This small molecule binds to this protein.
Small molecule (SMILES): CC(=O)N[C@@H]1[C@@H](O)[C@H](O)[C@@H](CO)O[C@H]1O

Binding-site contacts:
Ligand atom O5 contacts residue ASN276 of chain 1.C at 2.4 Å (h-bond).
Ligand atom C1 contacts residue ASN276 of chain 1.C at 1.4 Å.
Ligand atom O6 contacts residue ASP283 of chain 1.C at 4.4 Å.
Ligand atom N2 contacts residue ASN276 of chain 1.C at 2.9 Å (h-bond).
Ligand atom C5 contacts residue THR335 of chain 1.C at 4.4 Å.
Ligand atom O7 contacts residue ASN276 of chain 1.C at 3.3 Å (h-bond).
Ligand atom N2 contacts residue ALA279 of chain 1.C at 4.4 Å.
Ligand atom C7 contacts residue ASN276 of chain 1.C at 3.3 Å.
Ligand atom C5 contacts residue ASN276 of chain 1.C at 3.7 Å.
Ligand atom O6 contacts residue THR335 of chain 1.C at 3.0 Å.
Ligand atom C6 contacts residue THR335 of chain 1.C at 3.9 Å.
Ligand atom N2 contacts residue LYS275 of chain 1.C at 4.5 Å.
Ligand atom O4 contacts residue ALA279 of chain 1.C at 3.5 Å (h-bond).
Ligand atom C8 contacts residue LYS275 of chain 1.C at 4.2 Å.
Ligand atom C8 contacts residue ASN276 of chain 1.C at 4.4 Å.
Ligand atom C2 contacts residue ASN276 of chain 1.C at 2.5 Å.
Ligand atom O6 contacts residue SER282 of chain 1.C at 4.3 Å.
Ligand atom C3 contacts residue ASN276 of chain 1.C at 3.8 Å.
Ligand atom C4 contacts residue ALA279 of chain 1.C at 4.1 Å (hydrophobic).
Ligand atom C4 contacts residue ASN276 of chain 1.C at 4.2 Å.
Ligand atom O3 contacts residue ALA279 of chain 1.C at 4.1 Å.
Ligand atom C3 contacts residue ALA279 of chain 1.C at 3.7 Å (hydrophobic).

Sequence of chain 1.C:
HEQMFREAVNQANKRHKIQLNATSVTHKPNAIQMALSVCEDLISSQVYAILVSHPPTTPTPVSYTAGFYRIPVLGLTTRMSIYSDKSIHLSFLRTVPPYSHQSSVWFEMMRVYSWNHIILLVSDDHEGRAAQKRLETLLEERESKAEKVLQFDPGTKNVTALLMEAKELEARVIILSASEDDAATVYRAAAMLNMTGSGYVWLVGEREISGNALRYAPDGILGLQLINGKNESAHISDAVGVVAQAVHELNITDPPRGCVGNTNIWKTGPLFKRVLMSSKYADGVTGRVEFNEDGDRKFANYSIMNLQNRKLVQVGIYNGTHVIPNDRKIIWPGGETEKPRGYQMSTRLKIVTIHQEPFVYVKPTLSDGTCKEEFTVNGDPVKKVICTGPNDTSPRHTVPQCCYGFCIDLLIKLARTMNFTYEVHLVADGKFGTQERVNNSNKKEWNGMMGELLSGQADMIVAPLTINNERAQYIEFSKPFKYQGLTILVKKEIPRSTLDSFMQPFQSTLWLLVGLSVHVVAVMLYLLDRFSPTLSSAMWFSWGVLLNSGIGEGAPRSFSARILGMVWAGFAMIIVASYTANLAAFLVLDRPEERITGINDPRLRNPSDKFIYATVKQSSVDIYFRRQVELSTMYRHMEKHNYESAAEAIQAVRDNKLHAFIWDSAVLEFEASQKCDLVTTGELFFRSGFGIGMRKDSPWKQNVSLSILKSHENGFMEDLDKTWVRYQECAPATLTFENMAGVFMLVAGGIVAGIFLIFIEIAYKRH